Sequence of chain 1.H:
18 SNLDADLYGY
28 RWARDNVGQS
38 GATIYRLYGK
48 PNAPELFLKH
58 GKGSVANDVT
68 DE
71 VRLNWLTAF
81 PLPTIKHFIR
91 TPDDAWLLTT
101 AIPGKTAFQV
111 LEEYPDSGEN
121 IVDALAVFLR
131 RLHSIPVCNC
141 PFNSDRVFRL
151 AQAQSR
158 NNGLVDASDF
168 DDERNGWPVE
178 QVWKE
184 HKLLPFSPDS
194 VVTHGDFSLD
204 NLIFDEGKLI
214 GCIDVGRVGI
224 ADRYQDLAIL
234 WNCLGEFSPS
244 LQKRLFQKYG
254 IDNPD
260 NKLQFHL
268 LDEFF

Binding-site contacts:
Ligand atom O7 contacts residue ASP199 of chain 1.H at 2.6 Å (salt-bridge).
Ligand atom C12 contacts residue GLU270 of chain 1.H at 3.4 Å.
Ligand atom O14 contacts residue CYS236 of chain 1.H at 3.4 Å.
Ligand atom C16 contacts residue GLU239 of chain 1.H at 3.5 Å.
Ligand atom C12 contacts residue ASP166 of chain 1.H at 3.9 Å.
Ligand atom C15 contacts residue ASP168 of chain 1.H at 3.7 Å.
Ligand atom C6 contacts residue PHE272 of chain 1.H at 3.3 Å (hydrophobic).
Ligand atom N2 contacts residue ASP269 of chain 1.H at 2.7 Å (salt-bridge).
Ligand atom C11 contacts residue ASP269 of chain 1.H at 3.2 Å.
Ligand atom N1 contacts residue PHE272 of chain 1.H at 2.9 Å (h-bond).
Ligand atom C5 contacts residue PHE272 of chain 1.H at 3.8 Å (hydrophobic).
Ligand atom O14 contacts residue ASN235 of chain 1.H at 3.4 Å (h-bond).
Ligand atom O14 contacts residue GLU239 of chain 1.H at 2.8 Å (salt-bridge).
Ligand atom N3 contacts residue GLU270 of chain 1.H at 2.7 Å (salt-bridge).
Ligand atom C7 contacts residue ASP168 of chain 1.H at 3.7 Å.
Ligand atom N3 contacts residue ASP166 of chain 1.H at 2.9 Å (salt-bridge).
Ligand atom O13 contacts residue ASP168 of chain 1.H at 3.1 Å (salt-bridge).
Ligand atom C8 contacts residue ASP166 of chain 1.H at 3.6 Å.
Ligand atom N3 contacts residue ASP168 of chain 1.H at 2.8 Å (salt-bridge).
Ligand atom O15 contacts residue HIS4 of chain 1.G at 3.8 Å.
Ligand atom O8 contacts residue PHE272 of chain 1.H at 4.0 Å.
Ligand atom C7 contacts residue ASP166 of chain 1.H at 3.6 Å.
Ligand atom C15 contacts residue ASN235 of chain 1.H at 3.7 Å.
Ligand atom C18 contacts residue HIS4 of chain 1.G at 3.4 Å.
Ligand atom C10 contacts residue ASP166 of chain 1.H at 3.5 Å.
Ligand atom O11 contacts residue ASP168 of chain 1.H at 3.3 Å (salt-bridge).
Ligand atom C12 contacts residue ASP269 of chain 1.H at 3.7 Å.
Ligand atom O12 contacts residue SER3 of chain 1.G at 3.2 Å (h-bond).
Ligand atom O13 contacts residue PHE167 of chain 1.H at 3.9 Å.
Ligand atom C7 contacts residue GLU270 of chain 1.H at 3.5 Å.
Ligand atom O15 contacts residue CYS236 of chain 1.H at 4.0 Å.
Ligand atom N2 contacts residue PHE272 of chain 1.H at 2.9 Å (h-bond).
Ligand atom C18 contacts residue CYS236 of chain 1.H at 3.8 Å (hydrophobic).
Ligand atom C14 contacts residue ASP168 of chain 1.H at 3.8 Å.
Ligand atom C18 contacts residue GLU239 of chain 1.H at 3.5 Å.
Ligand atom O5 contacts residue ASP166 of chain 1.H at 4.0 Å.
Ligand atom C3 contacts residue ASP199 of chain 1.H at 3.5 Å.
Ligand atom C9 contacts residue ASP166 of chain 1.H at 4.0 Å.
Ligand atom N3 contacts residue PHE167 of chain 1.H at 3.7 Å.
Ligand atom C13 contacts residue SER3 of chain 1.G at 3.7 Å.

Sequence of chain 1.G:
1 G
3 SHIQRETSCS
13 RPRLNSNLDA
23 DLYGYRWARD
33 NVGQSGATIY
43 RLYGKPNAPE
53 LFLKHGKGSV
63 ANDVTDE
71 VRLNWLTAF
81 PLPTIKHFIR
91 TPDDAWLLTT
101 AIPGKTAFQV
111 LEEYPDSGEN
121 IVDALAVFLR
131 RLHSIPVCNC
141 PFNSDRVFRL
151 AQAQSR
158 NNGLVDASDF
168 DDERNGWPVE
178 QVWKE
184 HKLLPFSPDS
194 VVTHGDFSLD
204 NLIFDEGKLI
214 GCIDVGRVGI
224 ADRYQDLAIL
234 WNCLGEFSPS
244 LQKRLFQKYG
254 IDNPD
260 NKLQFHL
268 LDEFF

The protein below binds the small molecule below.
Small molecule (SMILES): NC[C@H]1O[C@H](O[C@H]2[C@H](O)[C@@H](O[C@H]3O[C@H](CO)[C@@H](O)[C@H](N)[C@H]3O)[C@H](N)C[C@@H]2N)[C@H](O)[C@@H](O)[C@@H]1O